Binding-site contacts:
Ligand atom N9 contacts residue LYS61 of chain 52.C at 3.8 Å.
Ligand atom C5' contacts residue LYS57 of chain 18.C at 3.8 Å.
Ligand atom OP2 contacts residue LYS43 of chain 52.C at 2.7 Å (salt-bridge).
Ligand atom N1 contacts residue SER47 of chain 52.C at 2.7 Å (h-bond).
Ligand atom OP2 contacts residue TYR85 of chain 52.C at 2.6 Å (h-bond).
Ligand atom P contacts residue LYS57 of chain 18.C at 3.1 Å.
Ligand atom N1 contacts residue THR59 of chain 52.C at 3.4 Å.
Ligand atom OP2 contacts residue LYS57 of chain 18.C at 3.0 Å (salt-bridge).
Ligand atom O5' contacts residue ARG49 of chain 18.C at 3.6 Å (salt-bridge).
Ligand atom C6 contacts residue THR59 of chain 52.C at 3.5 Å.
Ligand atom O5' contacts residue LYS57 of chain 18.C at 2.8 Å (salt-bridge).
Ligand atom N7 contacts residue TYR85 of chain 52.C at 3.8 Å.
Ligand atom OP2 contacts residue LYS89 of chain 18.C at 3.5 Å (salt-bridge).
Ligand atom C8 contacts residue LYS61 of chain 52.C at 3.6 Å.
Ligand atom C5' contacts residue ARG49 of chain 18.C at 2.6 Å.
Ligand atom C4' contacts residue ARG49 of chain 18.C at 3.6 Å.
Ligand atom OP1 contacts residue SER51 of chain 18.C at 2.7 Å (h-bond).
Ligand atom OP2 contacts residue THR91 of chain 18.C at 3.7 Å.
Ligand atom N6 contacts residue THR59 of chain 52.C at 2.7 Å (h-bond).
Ligand atom OP1 contacts residue ASN55 of chain 18.C at 3.2 Å.
Ligand atom OP1 contacts residue LYS57 of chain 18.C at 2.9 Å.
Ligand atom OP1 contacts residue ARG49 of chain 18.C at 2.6 Å (salt-bridge).
Ligand atom C6 contacts residue THR45 of chain 52.C at 3.4 Å.
Ligand atom N6 contacts residue CYS46 of chain 52.C at 3.6 Å (h-bond).
Ligand atom C2 contacts residue SER47 of chain 52.C at 3.2 Å.
Ligand atom OP2 contacts residue LYS57 of chain 18.C at 3.5 Å (salt-bridge).
Ligand atom OP1 contacts residue LYS89 of chain 18.C at 3.5 Å (salt-bridge).
Ligand atom N7 contacts residue THR45 of chain 52.C at 2.7 Å (h-bond).
Ligand atom O3' contacts residue SER51 of chain 18.C at 3.3 Å (h-bond).
Ligand atom P contacts residue SER51 of chain 18.C at 3.2 Å.
Ligand atom C5 contacts residue THR45 of chain 52.C at 3.4 Å.
Ligand atom OP1 contacts residue SER52 of chain 18.C at 3.1 Å.
Ligand atom OP2 contacts residue SER51 of chain 18.C at 3.3 Å (h-bond).
Ligand atom N6 contacts residue THR45 of chain 52.C at 2.8 Å (h-bond).
Ligand atom OP1 contacts residue ASN55 of chain 18.C at 3.0 Å (h-bond).
Ligand atom O4' contacts residue LYS61 of chain 52.C at 3.7 Å.
Ligand atom N7 contacts residue LYS61 of chain 52.C at 3.4 Å.
Ligand atom P contacts residue ARG49 of chain 18.C at 3.7 Å.
Ligand atom O5' contacts residue LYS89 of chain 18.C at 3.2 Å (salt-bridge).
Ligand atom O3' contacts residue ARG49 of chain 18.C at 3.6 Å (salt-bridge).

Sequence of chain 18.C:
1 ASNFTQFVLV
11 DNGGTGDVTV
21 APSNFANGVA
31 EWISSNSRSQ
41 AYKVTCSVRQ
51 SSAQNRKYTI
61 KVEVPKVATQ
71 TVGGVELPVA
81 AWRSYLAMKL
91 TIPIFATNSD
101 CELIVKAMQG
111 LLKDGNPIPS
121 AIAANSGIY

The small molecule below binds the protein below.
Small molecule (SMILES): Nc1ccn([C@@H]2O[C@H](CO[P](=O)(O)O[C@H]3[C@@H](O)[C@H](n4cnc5c(N)ncnc54)O[C@@H]3CO[P](=O)(O)O[C@H]3[C@@H](O)[C@H](n4cnc5c(=O)nc(N)[nH]c54)O[C@@H]3CO[P](=O)(O)O[C@H]3[C@@H](O)[C@H](n4cnc5c(N)ncnc54)O[C@@H]3CO[P](=O)(O)O[C@H]3[C@@H](O)[C@H](n4cnc5c(N)ncnc54)O[C@@H]3CO[P](=O)(O)O[C@H]3[C@@H](O)[C@H](n4ccc(=O)[nH]c4=O)O[C@@H]3CO[P](=O)(O)O[C@H]3[C@@H](O)[C@H](n4ccc(N)nc4=O)O[C@@H]3CO[P](=O)(O)O[C@H]3[C@@H](O)[C@H](n4ccc(=O)[nH]c4=O)O[C@@H]3CO[P](=O)(O)O[C@H]3[C@@H](O)[C@H](n4cnc5c(=O)nc(N)[nH]c54)O[C@@H]3CO)[C@@H](O)[C@H]2O)c(=O)n1

Sequence of chain 52.C:
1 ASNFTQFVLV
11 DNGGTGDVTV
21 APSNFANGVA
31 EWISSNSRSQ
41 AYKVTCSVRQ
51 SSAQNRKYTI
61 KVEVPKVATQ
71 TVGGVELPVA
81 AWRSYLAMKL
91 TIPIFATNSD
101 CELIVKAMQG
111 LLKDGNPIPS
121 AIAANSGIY